The protein below binds the small molecule below.
Small molecule (SMILES): CN(c1ccc(F)c(O)c1)c1cccc(-c2cccc(O)c2F)n1

Sequence of chain 3.A:
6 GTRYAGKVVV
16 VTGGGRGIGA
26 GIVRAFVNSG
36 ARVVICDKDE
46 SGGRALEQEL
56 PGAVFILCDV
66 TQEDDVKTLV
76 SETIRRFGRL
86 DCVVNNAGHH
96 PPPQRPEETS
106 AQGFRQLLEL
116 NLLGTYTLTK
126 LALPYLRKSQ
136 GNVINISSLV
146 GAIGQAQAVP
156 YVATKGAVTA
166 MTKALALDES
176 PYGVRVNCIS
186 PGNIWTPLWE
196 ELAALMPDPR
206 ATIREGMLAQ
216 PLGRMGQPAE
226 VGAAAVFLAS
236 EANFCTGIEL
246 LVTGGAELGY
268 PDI

Binding-site contacts:
Ligand atom O02 contacts residue HIS95 of chain 2.A at 3.8 Å.
Ligand atom N02 contacts residue GLN150 of chain 2.A at 3.6 Å (h-bond).
Ligand atom O01 contacts residue TYR156 of chain 2.A at 2.5 Å (h-bond).
Ligand atom C06 contacts residue TYR156 of chain 2.A at 3.5 Å (hydrophobic).
Ligand atom C02 contacts residue ASN188 of chain 2.A at 3.4 Å.
Ligand atom C05 contacts residue TYR156 of chain 2.A at 3.4 Å (hydrophobic).
Ligand atom C06 contacts residue HIS95 of chain 2.A at 3.6 Å.
Ligand atom C15 contacts residue GLN150 of chain 2.A at 3.4 Å.
Ligand atom C03 contacts residue ASN188 of chain 2.A at 3.5 Å.
Ligand atom C04 contacts residue NAD1 of chain 2.C at 3.5 Å.
Ligand atom O01 contacts residue SER143 of chain 2.A at 2.5 Å (h-bond).
Ligand atom C18 contacts residue ALA151 of chain 2.A at 3.4 Å (hydrophobic).
Ligand atom C07 contacts residue TRP194 of chain 2.A at 3.7 Å (hydrophobic).
Ligand atom F01 contacts residue TYR255 of chain 3.A at 2.9 Å.
Ligand atom C03 contacts residue TYR255 of chain 3.A at 3.2 Å (hydrophobic).
Ligand atom C12 contacts residue TRP194 of chain 2.A at 3.5 Å (hydrophobic).
Ligand atom F01 contacts residue PRO186 of chain 2.A at 3.7 Å.
Ligand atom O02 contacts residue ALA151 of chain 2.A at 2.9 Å (h-bond).
Ligand atom C04 contacts residue SER143 of chain 2.A at 3.6 Å.
Ligand atom O01 contacts residue NAD1 of chain 2.C at 2.9 Å.
Ligand atom C06 contacts residue NAD1 of chain 2.C at 3.6 Å.
Ligand atom O02 contacts residue GLN152 of chain 2.A at 3.2 Å (h-bond).
Ligand atom C11 contacts residue LEU197 of chain 2.A at 3.3 Å (hydrophobic).
Ligand atom C04 contacts residue TYR255 of chain 3.A at 3.5 Å (hydrophobic).
Ligand atom C12 contacts residue LEU197 of chain 2.A at 3.7 Å (hydrophobic).
Ligand atom C17 contacts residue GLN150 of chain 2.A at 3.7 Å.
Ligand atom C11 contacts residue TRP194 of chain 2.A at 3.5 Å (hydrophobic).
Ligand atom F01 contacts residue SER143 of chain 2.A at 2.9 Å.
Ligand atom C13 contacts residue GLN150 of chain 2.A at 3.6 Å.
Ligand atom F02 contacts residue HIS95 of chain 2.A at 3.0 Å.
Ligand atom C14 contacts residue GLN150 of chain 2.A at 3.7 Å.
Ligand atom C13 contacts residue ALA151 of chain 2.A at 3.0 Å (hydrophobic).
Ligand atom C10 contacts residue LEU197 of chain 2.A at 3.5 Å (hydrophobic).
Ligand atom C05 contacts residue SER143 of chain 2.A at 3.5 Å.
Ligand atom C18 contacts residue GLN150 of chain 2.A at 3.7 Å.
Ligand atom C16 contacts residue GLN150 of chain 2.A at 3.4 Å.
Ligand atom C05 contacts residue NAD1 of chain 2.C at 3.2 Å.
Ligand atom F01 contacts residue VAL145 of chain 2.A at 3.4 Å.
Ligand atom C07 contacts residue NAD1 of chain 2.C at 3.7 Å.
Ligand atom F01 contacts residue NAD1 of chain 2.C at 3.7 Å.

Sequence of chain 2.A:
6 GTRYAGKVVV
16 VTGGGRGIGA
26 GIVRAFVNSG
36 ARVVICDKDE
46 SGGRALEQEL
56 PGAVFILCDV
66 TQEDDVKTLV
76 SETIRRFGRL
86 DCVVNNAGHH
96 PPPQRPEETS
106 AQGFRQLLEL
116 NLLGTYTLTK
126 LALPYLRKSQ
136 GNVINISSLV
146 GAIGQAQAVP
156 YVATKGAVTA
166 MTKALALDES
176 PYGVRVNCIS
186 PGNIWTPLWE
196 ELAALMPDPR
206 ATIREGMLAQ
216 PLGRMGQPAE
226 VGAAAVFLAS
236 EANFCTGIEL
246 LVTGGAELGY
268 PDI